Binding-site contacts:
Ligand atom C8 contacts residue CYS487 of chain 1.B at 3.6 Å (hydrophobic).
Ligand atom C8 contacts residue SER486 of chain 1.B at 3.9 Å.
Ligand atom C7 contacts residue ASP544 of chain 1.B at 4.2 Å.
Ligand atom C1 contacts residue SER497 of chain 1.B at 4.4 Å.
Ligand atom C5 contacts residue ASN519 of chain 1.B at 3.7 Å.
Ligand atom O5 contacts residue SER497 of chain 1.B at 3.6 Å.
Ligand atom O7 contacts residue CYS487 of chain 1.B at 4.1 Å.
Ligand atom C2 contacts residue ASP544 of chain 1.B at 4.4 Å.
Ligand atom O5 contacts residue ASP495 of chain 1.B at 4.2 Å.
Ligand atom C8 contacts residue LYS498 of chain 1.B at 3.5 Å.
Ligand atom N2 contacts residue ASP544 of chain 1.B at 3.5 Å (salt-bridge).
Ligand atom C7 contacts residue SER486 of chain 1.B at 4.3 Å.
Ligand atom O5 contacts residue ASN519 of chain 1.B at 2.4 Å (h-bond).
Ligand atom C3 contacts residue ASN519 of chain 1.B at 3.8 Å.
Ligand atom N2 contacts residue ASN519 of chain 1.B at 2.9 Å (h-bond).
Ligand atom C8 contacts residue ASP544 of chain 1.B at 3.9 Å.
Ligand atom C5 contacts residue SER497 of chain 1.B at 3.9 Å.
Ligand atom C7 contacts residue ASN519 of chain 1.B at 4.0 Å.
Ligand atom C1 contacts residue ASP544 of chain 1.B at 4.5 Å.
Ligand atom C1 contacts residue ASN519 of chain 1.B at 1.4 Å.
Ligand atom C8 contacts residue TYR542 of chain 1.B at 3.6 Å (hydrophobic).
Ligand atom C1 contacts residue SER521 of chain 1.B at 4.4 Å.
Ligand atom O6 contacts residue SER497 of chain 1.B at 4.4 Å.
Ligand atom C6 contacts residue SER497 of chain 1.B at 3.5 Å.
Ligand atom C7 contacts residue CYS487 of chain 1.B at 4.3 Å (hydrophobic).
Ligand atom O7 contacts residue SER486 of chain 1.B at 3.6 Å (h-bond).
Ligand atom C2 contacts residue ASN519 of chain 1.B at 2.5 Å.
Ligand atom C4 contacts residue ASN519 of chain 1.B at 4.2 Å.

A small-molecule ligand and the protein it binds are described below.
Small molecule (SMILES): CC(=O)N[C@H]1[C@H](O[C@H]2[C@H](O)[C@@H](NC(C)=O)CO[C@@H]2CO)O[C@H](CO)[C@@H](O)[C@@H]1O

Sequence of chain 1.B:
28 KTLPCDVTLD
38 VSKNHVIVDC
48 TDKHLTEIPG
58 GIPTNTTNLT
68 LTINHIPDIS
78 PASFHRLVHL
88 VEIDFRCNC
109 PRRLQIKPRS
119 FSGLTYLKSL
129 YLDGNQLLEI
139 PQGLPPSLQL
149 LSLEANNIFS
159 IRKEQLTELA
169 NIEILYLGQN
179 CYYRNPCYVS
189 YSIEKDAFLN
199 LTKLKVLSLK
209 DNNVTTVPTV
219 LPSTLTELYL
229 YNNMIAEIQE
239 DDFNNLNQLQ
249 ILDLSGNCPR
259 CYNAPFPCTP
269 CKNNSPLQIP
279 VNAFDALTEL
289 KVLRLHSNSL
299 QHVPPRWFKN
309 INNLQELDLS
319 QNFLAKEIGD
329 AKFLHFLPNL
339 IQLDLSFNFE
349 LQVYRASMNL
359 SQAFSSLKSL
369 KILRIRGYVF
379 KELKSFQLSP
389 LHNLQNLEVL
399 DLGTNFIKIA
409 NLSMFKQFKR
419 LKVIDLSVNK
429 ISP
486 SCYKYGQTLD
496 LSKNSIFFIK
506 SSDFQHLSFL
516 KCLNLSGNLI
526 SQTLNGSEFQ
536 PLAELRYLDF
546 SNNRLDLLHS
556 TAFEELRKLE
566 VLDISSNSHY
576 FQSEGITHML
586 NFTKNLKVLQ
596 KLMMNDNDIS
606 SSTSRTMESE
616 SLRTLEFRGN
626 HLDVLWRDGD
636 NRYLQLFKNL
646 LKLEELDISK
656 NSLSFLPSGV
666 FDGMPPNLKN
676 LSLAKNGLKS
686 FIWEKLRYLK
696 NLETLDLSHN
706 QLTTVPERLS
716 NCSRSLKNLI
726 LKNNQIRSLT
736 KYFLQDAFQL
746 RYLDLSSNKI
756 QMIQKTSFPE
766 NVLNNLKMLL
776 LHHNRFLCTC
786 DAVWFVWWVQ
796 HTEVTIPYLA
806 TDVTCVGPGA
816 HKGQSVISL